Sequence of chain 2.D:
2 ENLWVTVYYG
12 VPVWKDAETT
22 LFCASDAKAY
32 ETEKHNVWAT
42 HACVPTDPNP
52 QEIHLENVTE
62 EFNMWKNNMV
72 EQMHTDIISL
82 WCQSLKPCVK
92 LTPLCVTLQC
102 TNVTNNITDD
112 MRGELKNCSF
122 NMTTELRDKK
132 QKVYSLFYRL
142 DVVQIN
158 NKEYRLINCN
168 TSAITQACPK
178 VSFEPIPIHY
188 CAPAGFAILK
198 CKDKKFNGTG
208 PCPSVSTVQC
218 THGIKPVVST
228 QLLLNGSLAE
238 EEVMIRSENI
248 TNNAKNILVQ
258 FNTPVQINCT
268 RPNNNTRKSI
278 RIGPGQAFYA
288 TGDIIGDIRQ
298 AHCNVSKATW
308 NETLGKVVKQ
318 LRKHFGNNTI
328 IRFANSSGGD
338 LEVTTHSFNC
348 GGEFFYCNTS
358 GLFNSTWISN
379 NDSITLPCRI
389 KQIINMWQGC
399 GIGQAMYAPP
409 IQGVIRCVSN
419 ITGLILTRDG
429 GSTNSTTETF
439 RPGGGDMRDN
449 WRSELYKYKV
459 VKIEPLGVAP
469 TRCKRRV

A small-molecule ligand and the protein it binds are described below.
Small molecule (SMILES): CC(=O)N[C@H]1[C@H](O[C@H]2[C@H](O)[C@@H](NC(C)=O)CO[C@@H]2CO)O[C@H](CO)[C@@H](O[C@@H]2O[C@H](CO[C@H]3O[C@H](CO[C@H]4O[C@H](CO)[C@@H](O)[C@H](O)[C@@H]4O)[C@@H](O)[C@H](O[C@H]4O[C@H](CO)[C@@H](O)[C@H](O)[C@@H]4O)[C@@H]3O)[C@@H](O)[C@H](O[C@H]3O[C@H](CO)[C@@H](O)[C@H](O)[C@@H]3O[C@H]3O[C@H](CO)[C@@H](O)[C@H](O)[C@@H]3O[C@H]3O[C@H](CO)[C@@H](O)[C@H](O)[C@@H]3O)[C@@H]2O)[C@@H]1O

Sequence of chain 2.E:
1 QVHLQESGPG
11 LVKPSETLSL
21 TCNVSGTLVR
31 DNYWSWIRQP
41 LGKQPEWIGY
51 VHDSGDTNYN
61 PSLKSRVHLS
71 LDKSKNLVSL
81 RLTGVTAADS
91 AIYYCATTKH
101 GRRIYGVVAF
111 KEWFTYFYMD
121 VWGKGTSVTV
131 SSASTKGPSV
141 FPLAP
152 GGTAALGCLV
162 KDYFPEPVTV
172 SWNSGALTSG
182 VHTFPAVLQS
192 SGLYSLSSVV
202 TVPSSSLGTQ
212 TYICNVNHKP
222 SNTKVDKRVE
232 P

Binding-site contacts:
Ligand atom C5 contacts residue VAL107 of chain 2.E at 3.7 Å (hydrophobic).
Ligand atom C2 contacts residue ASN301 of chain 2.D at 2.5 Å.
Ligand atom C5 contacts residue ARG103 of chain 2.E at 3.6 Å.
Ligand atom O4 contacts residue ILE104 of chain 2.E at 3.9 Å.
Ligand atom C4 contacts residue SER62 of chain 2.F at 3.7 Å.
Ligand atom C2 contacts residue HIS299 of chain 2.D at 3.9 Å.
Ligand atom O3 contacts residue GLY106 of chain 2.E at 3.2 Å (h-bond).
Ligand atom O3 contacts residue ASN45 of chain 2.F at 3.8 Å.
Ligand atom O6 contacts residue ARG103 of chain 2.E at 3.1 Å (salt-bridge).
Ligand atom O3 contacts residue SER62 of chain 2.F at 3.7 Å.
Ligand atom O3 contacts residue ILE104 of chain 2.E at 3.8 Å.
Ligand atom O5 contacts residue ASN301 of chain 2.D at 2.3 Å (h-bond).
Ligand atom N2 contacts residue VAL107 of chain 2.E at 3.7 Å.
Ligand atom O2 contacts residue ARG103 of chain 2.E at 2.8 Å (salt-bridge).
Ligand atom C3 contacts residue GLY106 of chain 2.E at 3.5 Å.
Ligand atom N2 contacts residue ASN301 of chain 2.D at 2.9 Å (h-bond).
Ligand atom C3 contacts residue ASN301 of chain 2.D at 3.8 Å.
Ligand atom C2 contacts residue GLY106 of chain 2.E at 3.3 Å.
Ligand atom C4 contacts residue GLY106 of chain 2.E at 3.4 Å.
Ligand atom C5 contacts residue ASN301 of chain 2.D at 3.6 Å.
Ligand atom O6 contacts residue VAL107 of chain 2.E at 3.6 Å.
Ligand atom O5 contacts residue THR383 of chain 2.D at 3.8 Å.
Ligand atom O4 contacts residue ASN44 of chain 2.F at 3.6 Å.
Ligand atom C8 contacts residue THR267 of chain 2.D at 3.5 Å.
Ligand atom O3 contacts residue PRO60 of chain 2.F at 3.8 Å.
Ligand atom C1 contacts residue ASN301 of chain 2.D at 1.4 Å.
Ligand atom O6 contacts residue SER24 of chain 2.F at 2.6 Å (h-bond).
Ligand atom O3 contacts residue GLY61 of chain 2.F at 3.1 Å (h-bond).
Ligand atom C1 contacts residue PRO60 of chain 2.F at 3.9 Å (hydrophobic).
Ligand atom C1 contacts residue ARG103 of chain 2.E at 3.2 Å.
Ligand atom C3 contacts residue ARG103 of chain 2.E at 3.5 Å.
Ligand atom C6 contacts residue SER24 of chain 2.F at 3.5 Å.
Ligand atom C2 contacts residue ARG103 of chain 2.E at 3.5 Å.
Ligand atom O5 contacts residue PRO60 of chain 2.F at 3.6 Å.
Ligand atom N2 contacts residue HIS299 of chain 2.D at 3.1 Å (h-bond).
Ligand atom O4 contacts residue ARG103 of chain 2.E at 3.3 Å (salt-bridge).
Ligand atom O5 contacts residue ARG103 of chain 2.E at 2.7 Å (salt-bridge).
Ligand atom O4 contacts residue VAL107 of chain 2.E at 3.1 Å.
Ligand atom O2 contacts residue ASN46 of chain 2.F at 3.5 Å.
Ligand atom C2 contacts residue VAL107 of chain 2.E at 3.7 Å (hydrophobic).

Sequence of chain 2.F:
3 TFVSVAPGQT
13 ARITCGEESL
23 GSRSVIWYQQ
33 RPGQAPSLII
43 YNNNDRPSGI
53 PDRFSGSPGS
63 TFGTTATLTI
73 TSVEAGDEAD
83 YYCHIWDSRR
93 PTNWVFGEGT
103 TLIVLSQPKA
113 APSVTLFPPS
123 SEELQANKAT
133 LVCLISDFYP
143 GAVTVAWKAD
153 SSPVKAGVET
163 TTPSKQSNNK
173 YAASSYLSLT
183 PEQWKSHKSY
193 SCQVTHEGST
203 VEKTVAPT